Sequence of chain 1.A:
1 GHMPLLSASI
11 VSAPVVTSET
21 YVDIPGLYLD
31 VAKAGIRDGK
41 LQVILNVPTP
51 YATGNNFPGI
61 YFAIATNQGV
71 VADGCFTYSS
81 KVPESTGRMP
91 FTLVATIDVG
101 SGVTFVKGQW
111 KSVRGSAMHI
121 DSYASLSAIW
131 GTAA

This small molecule binds to this protein.
Small molecule (SMILES): C[C@@H]1O[C@H](NC(=O)c2ccc(-c3cccc(N)c3)o2)[C@@H](O)[C@H](O)[C@@H]1O

Binding-site contacts:
Ligand atom C3 contacts residue ARG114 of chain 1.A at 3.8 Å.
Ligand atom C6 contacts residue TYR51 of chain 2.A at 3.8 Å (hydrophobic).
Ligand atom O4 contacts residue ARG88 of chain 2.A at 3.1 Å (salt-bridge).
Ligand atom C16 contacts residue SER122 of chain 2.A at 3.7 Å.
Ligand atom C17 contacts residue TYR61 of chain 1.A at 3.8 Å (hydrophobic).
Ligand atom C5 contacts residue ARG88 of chain 2.A at 3.8 Å.
Ligand atom C15 contacts residue TYR61 of chain 1.A at 3.7 Å (hydrophobic).
Ligand atom C8 contacts residue ARG88 of chain 2.A at 3.3 Å.
Ligand atom C4 contacts residue ARG88 of chain 2.A at 4.0 Å.
Ligand atom C4 contacts residue THR86 of chain 2.A at 3.4 Å.
Ligand atom O3 contacts residue ARG114 of chain 1.A at 3.1 Å (salt-bridge).
Ligand atom O8 contacts residue ARG88 of chain 2.A at 3.6 Å (salt-bridge).
Ligand atom C4 contacts residue SER85 of chain 2.A at 3.8 Å.
Ligand atom C15 contacts residue ASP73 of chain 1.A at 3.6 Å.
Ligand atom O2 contacts residue THR77 of chain 1.A at 3.9 Å.
Ligand atom C17 contacts residue SER122 of chain 2.A at 3.8 Å.
Ligand atom O7 contacts residue ARG88 of chain 2.A at 3.6 Å.
Ligand atom C7 contacts residue ARG88 of chain 2.A at 3.1 Å.
Ligand atom C6 contacts residue THR86 of chain 2.A at 3.5 Å.
Ligand atom O4 contacts residue THR77 of chain 1.A at 3.5 Å (h-bond).
Ligand atom O4 contacts residue THR86 of chain 2.A at 2.7 Å (h-bond).
Ligand atom C2 contacts residue ARG88 of chain 2.A at 4.0 Å.
Ligand atom C17 contacts residue THR49 of chain 2.A at 3.7 Å.
Ligand atom O4 contacts residue GLY87 of chain 2.A at 3.6 Å.
Ligand atom C15 contacts residue GLY74 of chain 1.A at 3.9 Å.
Ligand atom C16 contacts residue THR49 of chain 2.A at 3.6 Å.
Ligand atom C12 contacts residue TYR61 of chain 1.A at 4.0 Å (hydrophobic).
Ligand atom O2 contacts residue ARG114 of chain 1.A at 2.9 Å (salt-bridge).
Ligand atom C3 contacts residue THR77 of chain 1.A at 3.8 Å.
Ligand atom C13 contacts residue TYR61 of chain 1.A at 4.0 Å (hydrophobic).
Ligand atom C16 contacts residue GLY74 of chain 1.A at 3.9 Å.
Ligand atom O5 contacts residue ARG88 of chain 2.A at 3.0 Å (salt-bridge).
Ligand atom C14 contacts residue TYR61 of chain 1.A at 3.8 Å (hydrophobic).
Ligand atom N1 contacts residue ARG88 of chain 2.A at 3.1 Å (salt-bridge).
Ligand atom C6 contacts residue ARG88 of chain 2.A at 3.9 Å.
Ligand atom C16 contacts residue TYR61 of chain 1.A at 3.7 Å (hydrophobic).
Ligand atom O3 contacts residue THR77 of chain 1.A at 2.7 Å (h-bond).
Ligand atom C1 contacts residue ARG88 of chain 2.A at 3.6 Å.
Ligand atom C14 contacts residue ASP73 of chain 1.A at 3.7 Å.
Ligand atom N2 contacts residue ASP73 of chain 1.A at 2.8 Å (salt-bridge).

Sequence of chain 2.A:
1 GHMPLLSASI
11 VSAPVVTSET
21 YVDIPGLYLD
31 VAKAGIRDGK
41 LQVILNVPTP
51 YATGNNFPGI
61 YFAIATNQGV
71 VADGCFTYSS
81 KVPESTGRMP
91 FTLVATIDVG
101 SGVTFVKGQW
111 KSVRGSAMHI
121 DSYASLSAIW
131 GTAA